Sequence of chain 1.N:
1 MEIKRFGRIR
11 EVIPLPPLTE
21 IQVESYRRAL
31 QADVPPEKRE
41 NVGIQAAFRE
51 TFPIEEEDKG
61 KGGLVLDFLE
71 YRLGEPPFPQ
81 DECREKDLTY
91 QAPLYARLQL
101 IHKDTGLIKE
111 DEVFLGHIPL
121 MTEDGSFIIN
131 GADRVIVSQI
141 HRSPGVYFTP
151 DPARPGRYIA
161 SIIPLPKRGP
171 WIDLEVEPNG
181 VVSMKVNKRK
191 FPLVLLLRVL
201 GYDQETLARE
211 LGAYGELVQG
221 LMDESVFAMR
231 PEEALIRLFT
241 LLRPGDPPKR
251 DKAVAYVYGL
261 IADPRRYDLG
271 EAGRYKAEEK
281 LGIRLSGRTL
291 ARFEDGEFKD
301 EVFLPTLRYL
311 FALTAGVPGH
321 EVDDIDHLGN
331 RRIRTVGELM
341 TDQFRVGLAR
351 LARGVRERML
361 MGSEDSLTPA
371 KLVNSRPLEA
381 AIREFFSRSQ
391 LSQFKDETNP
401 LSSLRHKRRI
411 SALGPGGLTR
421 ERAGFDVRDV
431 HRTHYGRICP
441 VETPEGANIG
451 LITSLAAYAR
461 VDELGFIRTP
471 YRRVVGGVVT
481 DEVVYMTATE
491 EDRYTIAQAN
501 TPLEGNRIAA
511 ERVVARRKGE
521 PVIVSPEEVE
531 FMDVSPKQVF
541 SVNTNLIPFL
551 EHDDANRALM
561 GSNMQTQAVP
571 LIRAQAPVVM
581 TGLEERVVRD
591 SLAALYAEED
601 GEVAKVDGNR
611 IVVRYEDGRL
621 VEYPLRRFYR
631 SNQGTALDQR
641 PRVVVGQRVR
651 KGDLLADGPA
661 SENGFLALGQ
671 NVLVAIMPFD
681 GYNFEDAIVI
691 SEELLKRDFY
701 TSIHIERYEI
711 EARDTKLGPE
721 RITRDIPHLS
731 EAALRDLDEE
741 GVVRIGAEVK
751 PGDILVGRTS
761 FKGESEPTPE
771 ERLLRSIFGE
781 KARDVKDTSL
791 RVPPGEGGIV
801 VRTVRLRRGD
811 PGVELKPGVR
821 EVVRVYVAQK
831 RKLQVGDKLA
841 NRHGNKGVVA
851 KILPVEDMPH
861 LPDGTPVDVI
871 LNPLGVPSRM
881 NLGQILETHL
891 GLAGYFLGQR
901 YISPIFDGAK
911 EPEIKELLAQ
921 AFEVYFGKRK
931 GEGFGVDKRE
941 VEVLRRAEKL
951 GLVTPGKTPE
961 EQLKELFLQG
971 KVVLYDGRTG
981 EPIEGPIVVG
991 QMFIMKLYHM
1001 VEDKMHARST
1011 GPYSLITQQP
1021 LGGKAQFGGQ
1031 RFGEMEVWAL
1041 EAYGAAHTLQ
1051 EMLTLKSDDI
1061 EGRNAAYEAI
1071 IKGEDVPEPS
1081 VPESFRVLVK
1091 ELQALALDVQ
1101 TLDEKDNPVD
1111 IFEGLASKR

Binding-site contacts:
Ligand atom C22 contacts residue ASP1090 of chain 1.O at 3.9 Å.
Ligand atom C13 contacts residue LEU1086 of chain 1.O at 3.7 Å (hydrophobic).
Ligand atom C6 contacts residue LEU1086 of chain 1.O at 3.9 Å (hydrophobic).
Ligand atom C10 contacts residue LEU1086 of chain 1.O at 4.0 Å (hydrophobic).
Ligand atom C32 contacts residue ALA1082 of chain 1.O at 4.2 Å (hydrophobic).
Ligand atom N2 contacts residue ASP1090 of chain 1.O at 3.3 Å (salt-bridge).
Ligand atom C28 contacts residue ALA1082 of chain 1.O at 4.2 Å (hydrophobic).
Ligand atom C18 contacts residue LEU1086 of chain 1.O at 3.9 Å (hydrophobic).
Ligand atom C22 contacts residue PRO1257 of chain 1.O at 3.9 Å (hydrophobic).
Ligand atom C11 contacts residue LEU1086 of chain 1.O at 3.6 Å (hydrophobic).
Ligand atom C16 contacts residue ARG422 of chain 1.N at 4.2 Å.
Ligand atom C24 contacts residue ASP1090 of chain 1.O at 3.5 Å.
Ligand atom C30 contacts residue ALA1085 of chain 1.O at 3.2 Å (hydrophobic).
Ligand atom C31 contacts residue ALA1082 of chain 1.O at 3.0 Å (hydrophobic).
Ligand atom C32 contacts residue LEU1086 of chain 1.O at 3.4 Å (hydrophobic).
Ligand atom C14 contacts residue ARG422 of chain 1.N at 3.2 Å.
Ligand atom C31 contacts residue ALA1085 of chain 1.O at 4.2 Å (hydrophobic).
Ligand atom O9 contacts residue ILE449 of chain 1.N at 3.1 Å.
Ligand atom C32 contacts residue ALA1085 of chain 1.O at 3.2 Å (hydrophobic).
Ligand atom C29 contacts residue ALA447 of chain 1.N at 3.3 Å (hydrophobic).
Ligand atom O6 contacts residue ASP1090 of chain 1.O at 3.7 Å.
Ligand atom C30 contacts residue LEU1086 of chain 1.O at 3.8 Å (hydrophobic).
Ligand atom C29 contacts residue ILE449 of chain 1.N at 4.2 Å (hydrophobic).
Ligand atom C22 contacts residue ARG1087 of chain 1.O at 3.7 Å.
Ligand atom C31 contacts residue PHE425 of chain 1.N at 4.2 Å (hydrophobic).
Ligand atom C8 contacts residue LEU1086 of chain 1.O at 3.5 Å (hydrophobic).
Ligand atom C24 contacts residue ILE1260 of chain 1.O at 4.0 Å (hydrophobic).
Ligand atom O8 contacts residue ALA447 of chain 1.N at 4.0 Å.
Ligand atom C28 contacts residue ALA1085 of chain 1.O at 4.1 Å (hydrophobic).
Ligand atom C31 contacts residue ILE449 of chain 1.N at 4.2 Å (hydrophobic).
Ligand atom O9 contacts residue ALA1082 of chain 1.O at 4.0 Å.
Ligand atom C11 contacts residue PHE425 of chain 1.N at 3.6 Å (hydrophobic).
Ligand atom C23 contacts residue PRO1257 of chain 1.O at 3.9 Å (hydrophobic).
Ligand atom C19 contacts residue ALA447 of chain 1.N at 4.2 Å (hydrophobic).
Ligand atom O6 contacts residue ARG1087 of chain 1.O at 2.6 Å (salt-bridge).
Ligand atom O9 contacts residue ALA1085 of chain 1.O at 3.5 Å.
Ligand atom C7 contacts residue LEU1086 of chain 1.O at 4.0 Å (hydrophobic).
Ligand atom C9 contacts residue LEU1086 of chain 1.O at 3.7 Å (hydrophobic).
Ligand atom C21 contacts residue PRO1257 of chain 1.O at 4.0 Å (hydrophobic).
Ligand atom O6 contacts residue PRO1257 of chain 1.O at 3.1 Å.

Sequence of chain 1.O:
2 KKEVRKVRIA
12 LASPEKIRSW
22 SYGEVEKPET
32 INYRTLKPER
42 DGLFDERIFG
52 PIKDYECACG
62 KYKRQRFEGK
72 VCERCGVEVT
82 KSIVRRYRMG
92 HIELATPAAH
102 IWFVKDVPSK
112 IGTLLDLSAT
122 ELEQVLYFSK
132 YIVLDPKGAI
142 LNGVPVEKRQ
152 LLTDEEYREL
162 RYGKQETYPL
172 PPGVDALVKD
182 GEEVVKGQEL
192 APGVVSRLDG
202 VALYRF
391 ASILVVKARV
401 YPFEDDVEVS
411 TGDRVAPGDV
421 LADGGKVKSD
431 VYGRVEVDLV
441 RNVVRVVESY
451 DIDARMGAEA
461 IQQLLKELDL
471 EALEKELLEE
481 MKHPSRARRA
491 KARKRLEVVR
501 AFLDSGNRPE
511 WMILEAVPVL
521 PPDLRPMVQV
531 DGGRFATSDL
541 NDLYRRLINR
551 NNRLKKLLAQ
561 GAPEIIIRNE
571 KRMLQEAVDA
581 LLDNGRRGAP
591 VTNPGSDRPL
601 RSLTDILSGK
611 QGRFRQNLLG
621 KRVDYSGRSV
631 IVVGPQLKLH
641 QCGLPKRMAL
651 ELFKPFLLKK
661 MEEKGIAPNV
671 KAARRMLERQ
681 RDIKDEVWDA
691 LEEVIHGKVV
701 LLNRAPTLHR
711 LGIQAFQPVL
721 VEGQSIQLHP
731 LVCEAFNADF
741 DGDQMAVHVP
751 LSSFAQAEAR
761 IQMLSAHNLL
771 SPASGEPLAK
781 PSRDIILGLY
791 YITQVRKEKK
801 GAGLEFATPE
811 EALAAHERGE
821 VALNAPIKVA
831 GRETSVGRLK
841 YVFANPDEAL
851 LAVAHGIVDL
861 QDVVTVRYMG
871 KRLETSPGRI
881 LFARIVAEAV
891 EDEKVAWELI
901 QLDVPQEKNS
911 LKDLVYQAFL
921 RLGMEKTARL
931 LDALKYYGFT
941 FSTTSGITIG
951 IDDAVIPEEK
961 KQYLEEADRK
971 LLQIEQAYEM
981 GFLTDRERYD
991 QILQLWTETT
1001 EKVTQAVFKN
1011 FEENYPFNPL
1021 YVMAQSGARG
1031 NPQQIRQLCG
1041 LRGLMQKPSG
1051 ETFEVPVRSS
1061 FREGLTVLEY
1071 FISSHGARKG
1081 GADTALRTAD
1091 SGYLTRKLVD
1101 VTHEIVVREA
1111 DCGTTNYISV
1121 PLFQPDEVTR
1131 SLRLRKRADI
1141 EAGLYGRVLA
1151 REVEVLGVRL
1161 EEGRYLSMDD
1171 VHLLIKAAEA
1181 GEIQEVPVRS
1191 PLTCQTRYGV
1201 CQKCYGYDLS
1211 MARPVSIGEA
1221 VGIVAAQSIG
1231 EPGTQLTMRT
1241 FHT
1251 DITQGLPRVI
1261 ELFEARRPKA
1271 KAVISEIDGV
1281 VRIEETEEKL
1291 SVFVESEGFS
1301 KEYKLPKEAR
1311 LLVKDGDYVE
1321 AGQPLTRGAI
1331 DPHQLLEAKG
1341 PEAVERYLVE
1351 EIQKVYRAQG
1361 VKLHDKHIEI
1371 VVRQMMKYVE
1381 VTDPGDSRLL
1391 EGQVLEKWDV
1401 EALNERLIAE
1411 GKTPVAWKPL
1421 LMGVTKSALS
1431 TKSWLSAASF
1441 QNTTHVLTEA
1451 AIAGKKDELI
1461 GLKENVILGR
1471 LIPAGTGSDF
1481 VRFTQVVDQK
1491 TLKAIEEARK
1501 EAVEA

The small molecule below binds the protein below.
Small molecule (SMILES): CNC(=O)[C@@H](C)[C@H]1C(=O)/C(=C(O)/C=C/C(C)=C/[C@@H](C)[C@H]2O[C@@]3(C)O[C@H](C=C[C@@]34CO4)[C@@H]2C)C(=O)N1[C@@H]1CC[C@H](O)[C@H](C)O1